Sequence of chain 4.H:
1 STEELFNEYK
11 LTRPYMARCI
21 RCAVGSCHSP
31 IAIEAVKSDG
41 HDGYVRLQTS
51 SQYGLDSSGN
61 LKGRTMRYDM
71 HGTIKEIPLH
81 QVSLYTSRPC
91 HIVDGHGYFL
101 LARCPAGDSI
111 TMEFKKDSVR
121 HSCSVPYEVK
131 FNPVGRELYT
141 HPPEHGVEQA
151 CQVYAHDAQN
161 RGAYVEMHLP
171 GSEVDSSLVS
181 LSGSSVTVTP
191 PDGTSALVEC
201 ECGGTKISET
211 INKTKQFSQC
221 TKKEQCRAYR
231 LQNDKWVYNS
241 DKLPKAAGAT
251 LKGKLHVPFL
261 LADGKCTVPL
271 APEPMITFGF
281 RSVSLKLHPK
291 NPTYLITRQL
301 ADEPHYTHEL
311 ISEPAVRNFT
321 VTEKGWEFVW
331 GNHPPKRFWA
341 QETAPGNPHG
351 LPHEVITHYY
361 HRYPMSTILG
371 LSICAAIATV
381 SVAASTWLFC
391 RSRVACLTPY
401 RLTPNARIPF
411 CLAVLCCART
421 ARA

Binding-site contacts:
Ligand atom O5 contacts residue ASN212 of chain 4.H at 2.4 Å (h-bond).
Ligand atom C2 contacts residue ASN212 of chain 4.H at 2.5 Å.
Ligand atom C5 contacts residue ASN212 of chain 4.H at 3.7 Å.
Ligand atom C3 contacts residue ASN212 of chain 4.H at 3.8 Å.
Ligand atom C1 contacts residue ASN212 of chain 4.H at 1.4 Å.
Ligand atom N2 contacts residue ILE211 of chain 4.H at 4.5 Å.
Ligand atom C1 contacts residue ILE211 of chain 4.H at 4.3 Å (hydrophobic).
Ligand atom C7 contacts residue ASN212 of chain 4.H at 4.0 Å.
Ligand atom O6 contacts residue ASN212 of chain 4.H at 4.3 Å.
Ligand atom N2 contacts residue ASN212 of chain 4.H at 2.9 Å (h-bond).
Ligand atom C4 contacts residue ASN212 of chain 4.H at 4.2 Å.

A small-molecule ligand and the protein it binds are described below.
Small molecule (SMILES): CC(=O)N[C@@H]1[C@@H](O)[C@H](O)[C@@H](CO)O[C@H]1O